Sequence of chain 3.A:
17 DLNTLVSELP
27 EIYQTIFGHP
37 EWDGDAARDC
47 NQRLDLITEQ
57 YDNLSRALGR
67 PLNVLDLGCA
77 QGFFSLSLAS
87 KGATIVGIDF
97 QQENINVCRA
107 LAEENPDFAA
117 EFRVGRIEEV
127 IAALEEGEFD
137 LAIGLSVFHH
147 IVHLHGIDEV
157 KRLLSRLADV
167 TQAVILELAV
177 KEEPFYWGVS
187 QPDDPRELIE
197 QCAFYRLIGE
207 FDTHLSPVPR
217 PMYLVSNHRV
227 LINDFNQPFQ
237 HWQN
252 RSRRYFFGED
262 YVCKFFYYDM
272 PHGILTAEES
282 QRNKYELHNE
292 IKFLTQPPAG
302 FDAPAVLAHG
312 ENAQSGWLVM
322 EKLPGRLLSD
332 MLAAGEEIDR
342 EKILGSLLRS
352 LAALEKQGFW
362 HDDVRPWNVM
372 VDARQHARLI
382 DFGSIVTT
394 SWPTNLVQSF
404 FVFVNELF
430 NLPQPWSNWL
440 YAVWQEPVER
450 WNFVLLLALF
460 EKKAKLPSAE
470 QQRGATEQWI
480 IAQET

Binding-site contacts:
Ligand atom C10 contacts residue LEU324 of chain 3.A at 3.4 Å (hydrophobic).
Ligand atom N14 contacts residue PHE258 of chain 3.A at 3.7 Å.
Ligand atom C4 contacts residue MET371 of chain 3.A at 4.0 Å (hydrophobic).
Ligand atom C6 contacts residue TYR256 of chain 3.A at 3.7 Å (hydrophobic).
Ligand atom C5 contacts residue ILE381 of chain 3.A at 4.0 Å (hydrophobic).
Ligand atom O13 contacts residue GLU322 of chain 3.A at 4.2 Å.
Ligand atom C23 contacts residue GLN239 of chain 3.A at 3.8 Å.
Ligand atom C10 contacts residue PHE258 of chain 3.A at 4.0 Å (hydrophobic).
Ligand atom C10 contacts residue MET371 of chain 3.A at 3.7 Å (hydrophobic).
Ligand atom C9 contacts residue MET371 of chain 3.A at 4.1 Å (hydrophobic).
Ligand atom C21 contacts residue LEU328 of chain 3.A at 4.2 Å (hydrophobic).
Ligand atom C3 contacts residue VAL263 of chain 3.A at 3.8 Å (hydrophobic).
Ligand atom C23 contacts residue LEU328 of chain 3.A at 4.0 Å (hydrophobic).
Ligand atom C21 contacts residue PHE258 of chain 3.A at 4.1 Å (hydrophobic).
Ligand atom C9 contacts residue VAL263 of chain 3.A at 3.5 Å (hydrophobic).
Ligand atom C1 contacts residue ILE381 of chain 3.A at 3.9 Å (hydrophobic).
Ligand atom C1 contacts residue MET321 of chain 3.A at 4.1 Å (hydrophobic).
Ligand atom O12 contacts residue PHE258 of chain 3.A at 3.3 Å.
Ligand atom C19 contacts residue PHE258 of chain 3.A at 3.9 Å (hydrophobic).
Ligand atom O13 contacts residue LEU324 of chain 3.A at 2.8 Å (h-bond).
Ligand atom C6 contacts residue ILE381 of chain 3.A at 3.6 Å (hydrophobic).
Ligand atom O17 contacts residue PHE258 of chain 3.A at 4.1 Å.
Ligand atom C22 contacts residue LEU328 of chain 3.A at 3.8 Å (hydrophobic).
Ligand atom C4 contacts residue PHE258 of chain 3.A at 3.8 Å (hydrophobic).
Ligand atom C15 contacts residue PHE258 of chain 3.A at 3.5 Å (hydrophobic).
Ligand atom C19 contacts residue LEU324 of chain 3.A at 3.6 Å (hydrophobic).
Ligand atom C10 contacts residue VAL263 of chain 3.A at 4.0 Å (hydrophobic).
Ligand atom C9 contacts residue LEU324 of chain 3.A at 3.7 Å (hydrophobic).
Ligand atom O13 contacts residue VAL263 of chain 3.A at 3.4 Å.
Ligand atom C20 contacts residue PHE258 of chain 3.A at 3.9 Å (hydrophobic).
Ligand atom C11 contacts residue MET371 of chain 3.A at 3.5 Å (hydrophobic).
Ligand atom N14 contacts residue MET371 of chain 3.A at 3.8 Å.
Ligand atom C25 contacts residue TYR256 of chain 3.A at 3.6 Å (hydrophobic).
Ligand atom C11 contacts residue PHE258 of chain 3.A at 3.4 Å (hydrophobic).
Ligand atom O17 contacts residue HIS237 of chain 3.A at 3.9 Å.
Ligand atom C2 contacts residue VAL263 of chain 3.A at 4.2 Å (hydrophobic).
Ligand atom O12 contacts residue MET371 of chain 3.A at 3.7 Å.
Ligand atom O13 contacts residue LYS323 of chain 3.A at 3.7 Å.
Ligand atom C24 contacts residue TYR256 of chain 3.A at 3.9 Å (hydrophobic).
Ligand atom C25 contacts residue PHE258 of chain 3.A at 4.0 Å (hydrophobic).

This protein binds this small molecule.
Small molecule (SMILES): O=c1cc(N2CCOCC2)oc2c(-c3ccccc3)cccc12